This small molecule binds to this protein.
Small molecule (SMILES): CC(=O)N[C@H]1[C@H](O[C@H]2[C@H](O)[C@@H](NC(C)=O)CO[C@@H]2CO)O[C@H](CO)[C@@H](O[C@@H]2O[C@H](CO[C@H]3O[C@H](CO)[C@@H](O)[C@H](O)[C@@H]3O)[C@@H](O)[C@H](O[C@H]3O[C@H](CO)[C@@H](O)[C@H](O)[C@@H]3O[C@H]3O[C@H](CO)[C@@H](O)[C@H](O)[C@@H]3O)[C@@H]2O)[C@@H]1O

Binding-site contacts:
Ligand atom O4 contacts residue ARG313 of chain 1.A at 3.9 Å.
Ligand atom C8 contacts residue TYR372 of chain 1.A at 3.5 Å (hydrophobic).
Ligand atom C2 contacts residue THR374 of chain 1.A at 3.8 Å.
Ligand atom C3 contacts residue ARG313 of chain 1.A at 3.8 Å.
Ligand atom C3 contacts residue ASN119 of chain 3.A at 3.8 Å.
Ligand atom C4 contacts residue GLN310 of chain 1.A at 3.7 Å.
Ligand atom O3 contacts residue GLN310 of chain 1.A at 3.4 Å (h-bond).
Ligand atom O5 contacts residue ASN119 of chain 3.A at 2.4 Å (h-bond).
Ligand atom O2 contacts residue ARG313 of chain 1.A at 3.2 Å.
Ligand atom C6 contacts residue GLY373 of chain 1.A at 3.5 Å.
Ligand atom C1 contacts residue ASN119 of chain 3.A at 1.5 Å.
Ligand atom C6 contacts residue ILE311 of chain 1.A at 3.8 Å (hydrophobic).
Ligand atom C6 contacts residue ARG313 of chain 1.A at 3.9 Å.
Ligand atom C3 contacts residue GLN310 of chain 1.A at 3.5 Å.
Ligand atom C3 contacts residue ASN312 of chain 1.A at 3.6 Å.
Ligand atom O5 contacts residue THR374 of chain 1.A at 3.2 Å (h-bond).
Ligand atom O4 contacts residue ASN312 of chain 1.A at 3.8 Å.
Ligand atom O7 contacts residue ASN119 of chain 3.A at 3.1 Å (h-bond).
Ligand atom C8 contacts residue ASN312 of chain 1.A at 3.2 Å.
Ligand atom O5 contacts residue GLY373 of chain 1.A at 3.3 Å.
Ligand atom N2 contacts residue ASN312 of chain 1.A at 3.5 Å (h-bond).
Ligand atom C2 contacts residue ASN119 of chain 3.A at 2.4 Å.
Ligand atom C5 contacts residue ASN119 of chain 3.A at 3.7 Å.
Ligand atom C7 contacts residue ASN312 of chain 1.A at 3.6 Å.
Ligand atom O3 contacts residue ASN312 of chain 1.A at 2.9 Å (h-bond).
Ligand atom O2 contacts residue ASN312 of chain 1.A at 3.7 Å.
Ligand atom O2 contacts residue ILE311 of chain 1.A at 3.4 Å.
Ligand atom C1 contacts residue THR374 of chain 1.A at 3.7 Å.
Ligand atom C6 contacts residue TYR372 of chain 1.A at 3.5 Å (hydrophobic).
Ligand atom O6 contacts residue GLY373 of chain 1.A at 2.8 Å (h-bond).
Ligand atom O3 contacts residue GLN310 of chain 1.A at 3.6 Å (h-bond).
Ligand atom C7 contacts residue ASN119 of chain 3.A at 3.1 Å.
Ligand atom O6 contacts residue TYR372 of chain 1.A at 3.4 Å.
Ligand atom N2 contacts residue ASN119 of chain 3.A at 2.8 Å (h-bond).
Ligand atom O6 contacts residue THR374 of chain 1.A at 3.4 Å (h-bond).
Ligand atom O2 contacts residue GLN310 of chain 1.A at 3.4 Å (h-bond).
Ligand atom C2 contacts residue ARG313 of chain 1.A at 3.7 Å.
Ligand atom O4 contacts residue ARG313 of chain 1.A at 3.4 Å (salt-bridge).
Ligand atom O6 contacts residue ILE311 of chain 1.A at 3.8 Å.
Ligand atom O7 contacts residue THR374 of chain 1.A at 3.8 Å.

Sequence of chain 1.A:
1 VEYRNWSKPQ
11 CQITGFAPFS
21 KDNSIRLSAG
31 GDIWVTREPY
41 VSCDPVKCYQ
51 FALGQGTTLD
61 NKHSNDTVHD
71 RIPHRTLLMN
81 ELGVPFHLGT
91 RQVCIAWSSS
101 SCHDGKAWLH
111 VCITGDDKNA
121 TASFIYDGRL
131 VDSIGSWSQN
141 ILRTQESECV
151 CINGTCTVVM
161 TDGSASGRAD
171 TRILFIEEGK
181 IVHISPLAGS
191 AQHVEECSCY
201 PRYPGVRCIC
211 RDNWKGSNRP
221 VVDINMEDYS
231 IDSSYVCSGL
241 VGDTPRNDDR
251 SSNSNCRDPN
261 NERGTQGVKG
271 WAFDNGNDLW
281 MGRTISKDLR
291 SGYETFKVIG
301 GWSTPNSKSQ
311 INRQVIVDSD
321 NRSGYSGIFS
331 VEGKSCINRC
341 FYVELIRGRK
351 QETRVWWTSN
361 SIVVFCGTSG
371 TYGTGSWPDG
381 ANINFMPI

Sequence of chain 3.A:
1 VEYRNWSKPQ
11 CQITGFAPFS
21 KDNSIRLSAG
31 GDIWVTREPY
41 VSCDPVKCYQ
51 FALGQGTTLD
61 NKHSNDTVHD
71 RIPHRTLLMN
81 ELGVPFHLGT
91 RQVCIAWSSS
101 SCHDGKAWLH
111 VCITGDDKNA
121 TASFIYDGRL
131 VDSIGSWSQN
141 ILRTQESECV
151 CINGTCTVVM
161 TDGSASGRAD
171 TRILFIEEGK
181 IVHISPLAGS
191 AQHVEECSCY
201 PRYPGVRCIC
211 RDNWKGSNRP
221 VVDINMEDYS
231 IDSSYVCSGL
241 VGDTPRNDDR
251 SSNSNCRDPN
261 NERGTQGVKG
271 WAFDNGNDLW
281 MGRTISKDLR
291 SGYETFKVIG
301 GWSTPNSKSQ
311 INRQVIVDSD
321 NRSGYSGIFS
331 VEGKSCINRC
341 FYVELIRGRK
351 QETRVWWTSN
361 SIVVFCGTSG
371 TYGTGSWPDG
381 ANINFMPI